Sequence of chain 1.B:
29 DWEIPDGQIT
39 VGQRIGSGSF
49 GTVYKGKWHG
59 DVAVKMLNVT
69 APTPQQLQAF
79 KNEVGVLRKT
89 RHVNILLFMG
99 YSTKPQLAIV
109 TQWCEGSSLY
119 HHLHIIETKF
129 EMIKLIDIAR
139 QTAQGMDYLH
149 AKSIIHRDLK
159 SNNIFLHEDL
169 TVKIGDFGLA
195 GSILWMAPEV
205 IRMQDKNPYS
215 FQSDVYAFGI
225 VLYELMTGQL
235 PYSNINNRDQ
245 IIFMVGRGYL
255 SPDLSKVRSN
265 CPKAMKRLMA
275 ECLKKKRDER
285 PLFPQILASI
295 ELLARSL

Binding-site contacts:
Ligand atom C23 contacts residue ASP174 of chain 1.B at 3.6 Å.
Ligand atom C19 contacts residue THR109 of chain 1.B at 3.7 Å.
Ligand atom C23 contacts residue LEU85 of chain 1.B at 3.8 Å (hydrophobic).
Ligand atom C8 contacts residue PHE175 of chain 1.B at 3.5 Å (hydrophobic).
Ligand atom N2 contacts residue PHE175 of chain 1.B at 3.8 Å.
Ligand atom C28 contacts residue ASP174 of chain 1.B at 3.4 Å.
Ligand atom C5 contacts residue ILE43 of chain 1.B at 3.8 Å (hydrophobic).
Ligand atom O1 contacts residue GLY173 of chain 1.B at 3.6 Å.
Ligand atom F1 contacts residue GLY173 of chain 1.B at 3.5 Å.
Ligand atom C11 contacts residue PHE175 of chain 1.B at 3.6 Å (hydrophobic).
Ligand atom C6 contacts residue ILE43 of chain 1.B at 3.7 Å (hydrophobic).
Ligand atom C19 contacts residue ILE107 of chain 1.B at 3.6 Å (hydrophobic).
Ligand atom F1 contacts residue ILE172 of chain 1.B at 3.6 Å.
Ligand atom N5 contacts residue GLU81 of chain 1.B at 2.9 Å (salt-bridge).
Ligand atom C27 contacts residue LEU85 of chain 1.B at 3.7 Å (hydrophobic).
Ligand atom C8 contacts residue LEU177 of chain 1.B at 3.8 Å (hydrophobic).
Ligand atom C24 contacts residue ASP174 of chain 1.B at 3.8 Å.
Ligand atom C22 contacts residue ASP174 of chain 1.B at 3.6 Å.
Ligand atom F3 contacts residue ILE93 of chain 1.B at 3.8 Å.
Ligand atom N3 contacts residue PHE175 of chain 1.B at 3.5 Å.
Ligand atom N2 contacts residue VAL51 of chain 1.B at 3.8 Å.
Ligand atom C20 contacts residue GLU81 of chain 1.B at 3.6 Å.
Ligand atom C22 contacts residue GLU81 of chain 1.B at 3.8 Å.
Ligand atom C12 contacts residue PHE175 of chain 1.B at 3.6 Å (hydrophobic).
Ligand atom C24 contacts residue GLU81 of chain 1.B at 3.1 Å.
Ligand atom C28 contacts residue LEU85 of chain 1.B at 3.6 Å (hydrophobic).
Ligand atom O1 contacts residue ASP174 of chain 1.B at 2.8 Å (salt-bridge).
Ligand atom O1 contacts residue LEU94 of chain 1.B at 3.7 Å.
Ligand atom C19 contacts residue GLU81 of chain 1.B at 3.7 Å.
Ligand atom C17 contacts residue LYS63 of chain 1.B at 3.5 Å.
Ligand atom C10 contacts residue PHE175 of chain 1.B at 3.7 Å (hydrophobic).
Ligand atom C18 contacts residue ILE107 of chain 1.B at 3.5 Å (hydrophobic).
Ligand atom C25 contacts residue GLU81 of chain 1.B at 3.8 Å.
Ligand atom C18 contacts residue THR109 of chain 1.B at 3.6 Å.
Ligand atom C11 contacts residue VAL51 of chain 1.B at 3.8 Å (hydrophobic).
Ligand atom F3 contacts residue LEU85 of chain 1.B at 3.7 Å.
Ligand atom C18 contacts residue LYS63 of chain 1.B at 3.3 Å.
Ligand atom N5 contacts residue LEU85 of chain 1.B at 3.8 Å.
Ligand atom C15 contacts residue PHE175 of chain 1.B at 3.8 Å (hydrophobic).
Ligand atom F1 contacts residue HIS154 of chain 1.B at 3.8 Å.

This protein binds this small molecule.
Small molecule (SMILES): CN(C)Cc1ccc(-c2cnn3c(-c4cccc(NC(=O)c5cccc(C(F)(F)F)c5)c4)ccnc23)cc1